This small molecule binds to this protein.
Small molecule (SMILES): CC[C@H](C)[C@H](NC(=O)[C@H](CO)NC(=O)[C@H](CCCN=C(N)N)NC(=O)[C@@H](NC(=O)[C@@H]1CCCN1C(=O)[C@@H]1CCCN1C(=O)[C@H](C)N)C(C)C)C(=O)N[C@H](C=O)Cc1ccc(O)cc1

Binding-site contacts:
Ligand atom CG2 contacts residue PHE278 of chain 5.U at 3.7 Å (hydrophobic).
Ligand atom N contacts residue TYR273 of chain 5.U at 3.9 Å.
Ligand atom C contacts residue THR235 of chain 5.U at 3.6 Å.
Ligand atom C contacts residue ASN281 of chain 5.U at 3.8 Å.
Ligand atom CG contacts residue TYR273 of chain 5.U at 3.6 Å (hydrophobic).
Ligand atom O contacts residue THR235 of chain 5.U at 3.0 Å (h-bond).
Ligand atom C contacts residue LEU286 of chain 5.U at 3.8 Å (hydrophobic).
Ligand atom C contacts residue THR235 of chain 5.U at 3.6 Å.
Ligand atom CG contacts residue ASP233 of chain 5.U at 3.0 Å.
Ligand atom CG1 contacts residue VAL280 of chain 5.U at 4.0 Å (hydrophobic).
Ligand atom O contacts residue LYS234 of chain 5.U at 3.6 Å.
Ligand atom CB contacts residue HIS277 of chain 5.U at 3.7 Å.
Ligand atom O contacts residue THR235 of chain 5.U at 3.1 Å (h-bond).
Ligand atom CG1 contacts residue TYR94 of chain 5.U at 3.8 Å (hydrophobic).
Ligand atom CD contacts residue TYR273 of chain 5.U at 3.3 Å (hydrophobic).
Ligand atom O contacts residue TYR94 of chain 5.U at 2.9 Å.
Ligand atom O contacts residue LEU286 of chain 5.U at 3.2 Å.
Ligand atom CG2 contacts residue LEU286 of chain 5.U at 3.7 Å (hydrophobic).
Ligand atom N contacts residue ASN227 of chain 5.U at 3.0 Å (h-bond).
Ligand atom C contacts residue THR235 of chain 5.U at 3.6 Å.
Ligand atom O contacts residue HIS277 of chain 5.U at 3.4 Å.
Ligand atom CG contacts residue LYS234 of chain 5.U at 3.3 Å.
Ligand atom N contacts residue THR235 of chain 5.U at 3.9 Å.
Ligand atom CA contacts residue THR235 of chain 5.U at 3.6 Å.
Ligand atom CG2 contacts residue HIS277 of chain 5.U at 3.3 Å.
Ligand atom CD1 contacts residue TYR91 of chain 5.U at 3.9 Å (hydrophobic).
Ligand atom CA contacts residue ASN227 of chain 5.U at 3.7 Å.
Ligand atom CG contacts residue HIS277 of chain 5.U at 3.8 Å.
Ligand atom CB contacts residue TYR238 of chain 5.U at 3.6 Å (hydrophobic).
Ligand atom CD contacts residue HIS277 of chain 5.U at 3.9 Å.
Ligand atom CD1 contacts residue TYR94 of chain 5.U at 3.5 Å (hydrophobic).
Ligand atom CG2 contacts residue GLU236 of chain 5.U at 3.3 Å.
Ligand atom CB contacts residue LEU286 of chain 5.U at 3.9 Å (hydrophobic).
Ligand atom CB contacts residue ASP233 of chain 5.U at 3.0 Å.
Ligand atom CG2 contacts residue ASN281 of chain 5.U at 3.6 Å.
Ligand atom C contacts residue TYR94 of chain 5.U at 4.0 Å (hydrophobic).
Ligand atom C contacts residue ASN227 of chain 5.U at 3.5 Å.
Ligand atom O contacts residue ASN227 of chain 5.U at 3.6 Å.
Ligand atom O contacts residue ASN281 of chain 5.U at 2.6 Å (h-bond).
Ligand atom N contacts residue THR235 of chain 5.U at 3.5 Å (h-bond).

Sequence of chain 5.U:
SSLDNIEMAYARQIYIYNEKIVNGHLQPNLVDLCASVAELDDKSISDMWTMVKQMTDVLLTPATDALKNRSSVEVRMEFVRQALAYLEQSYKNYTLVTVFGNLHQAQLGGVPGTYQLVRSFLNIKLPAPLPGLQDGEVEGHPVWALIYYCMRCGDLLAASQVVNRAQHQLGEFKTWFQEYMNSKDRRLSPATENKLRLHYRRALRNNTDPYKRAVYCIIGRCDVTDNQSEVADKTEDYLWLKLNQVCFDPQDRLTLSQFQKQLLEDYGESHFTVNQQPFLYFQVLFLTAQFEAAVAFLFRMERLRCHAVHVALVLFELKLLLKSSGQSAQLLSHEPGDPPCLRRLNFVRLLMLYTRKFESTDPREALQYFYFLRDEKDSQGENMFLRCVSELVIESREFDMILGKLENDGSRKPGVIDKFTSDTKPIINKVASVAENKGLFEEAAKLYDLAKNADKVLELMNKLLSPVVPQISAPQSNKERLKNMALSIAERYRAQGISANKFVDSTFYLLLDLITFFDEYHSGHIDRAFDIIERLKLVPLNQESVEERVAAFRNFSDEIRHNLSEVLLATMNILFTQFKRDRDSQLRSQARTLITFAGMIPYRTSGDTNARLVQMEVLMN